This small molecule binds to this protein.
Small molecule (SMILES): CCOC(=O)c1sc(N(CCC(=O)O)c2ccc(S(N)(=O)=O)cc2)nc1C

Binding-site contacts:
Ligand atom O9 contacts residue ZN1 of chain 1.B at 3.0 Å.
Ligand atom O9 contacts residue VAL121 of chain 1.A at 3.8 Å.
Ligand atom N10 contacts residue HIS96 of chain 1.A at 3.3 Å (h-bond).
Ligand atom O24 contacts residue LEU203 of chain 1.A at 3.5 Å.
Ligand atom O9 contacts residue HIS119 of chain 1.A at 3.5 Å (h-bond).
Ligand atom C13 contacts residue ASN67 of chain 1.A at 3.8 Å.
Ligand atom C6 contacts residue THR199 of chain 1.A at 3.3 Å.
Ligand atom S7 contacts residue THR198 of chain 1.A at 3.9 Å.
Ligand atom C23 contacts residue PRO201 of chain 1.A at 3.7 Å (hydrophobic).
Ligand atom N10 contacts residue THR198 of chain 1.A at 2.9 Å (h-bond).
Ligand atom C14 contacts residue ASN67 of chain 1.A at 3.8 Å.
Ligand atom O9 contacts residue HIS94 of chain 1.A at 3.3 Å.
Ligand atom C20 contacts residue PHE130 of chain 1.A at 3.6 Å (hydrophobic).
Ligand atom O24 contacts residue LEU197 of chain 1.A at 3.3 Å.
Ligand atom S18 contacts residue LEU197 of chain 1.A at 3.5 Å.
Ligand atom C21 contacts residue PHE130 of chain 1.A at 3.8 Å (hydrophobic).
Ligand atom N10 contacts residue HIS119 of chain 1.A at 3.5 Å (h-bond).
Ligand atom C5 contacts residue THR199 of chain 1.A at 3.3 Å.
Ligand atom C2 contacts residue VAL121 of chain 1.A at 3.8 Å (hydrophobic).
Ligand atom N10 contacts residue ZN1 of chain 1.B at 1.9 Å.
Ligand atom S7 contacts residue ZN1 of chain 1.B at 3.1 Å.
Ligand atom C1 contacts residue LEU197 of chain 1.A at 3.9 Å (hydrophobic).
Ligand atom O24 contacts residue VAL134 of chain 1.A at 3.9 Å.
Ligand atom O15 contacts residue ASN62 of chain 1.A at 3.0 Å (h-bond).
Ligand atom O8 contacts residue TRP208 of chain 1.A at 3.8 Å.
Ligand atom C3 contacts residue GLN92 of chain 1.A at 3.6 Å.
Ligand atom O24 contacts residue PRO201 of chain 1.A at 3.1 Å.
Ligand atom O16 contacts residue ASN62 of chain 1.A at 2.9 Å (h-bond).
Ligand atom C12 contacts residue GLN92 of chain 1.A at 3.5 Å.
Ligand atom C2 contacts residue LEU197 of chain 1.A at 3.9 Å (hydrophobic).
Ligand atom O9 contacts residue VAL142 of chain 1.A at 3.9 Å.
Ligand atom C17 contacts residue PHE130 of chain 1.A at 3.9 Å (hydrophobic).
Ligand atom O8 contacts residue LEU197 of chain 1.A at 3.2 Å.
Ligand atom S7 contacts residue HIS94 of chain 1.A at 3.9 Å.
Ligand atom N19 contacts residue PHE130 of chain 1.A at 3.7 Å.
Ligand atom O15 contacts residue ASN67 of chain 1.A at 3.7 Å.
Ligand atom C26 contacts residue VAL134 of chain 1.A at 3.8 Å (hydrophobic).
Ligand atom N10 contacts residue HIS94 of chain 1.A at 3.2 Å (h-bond).
Ligand atom C14 contacts residue ASN62 of chain 1.A at 3.1 Å.
Ligand atom O8 contacts residue THR198 of chain 1.A at 2.9 Å (h-bond).

Sequence of chain 1.A:
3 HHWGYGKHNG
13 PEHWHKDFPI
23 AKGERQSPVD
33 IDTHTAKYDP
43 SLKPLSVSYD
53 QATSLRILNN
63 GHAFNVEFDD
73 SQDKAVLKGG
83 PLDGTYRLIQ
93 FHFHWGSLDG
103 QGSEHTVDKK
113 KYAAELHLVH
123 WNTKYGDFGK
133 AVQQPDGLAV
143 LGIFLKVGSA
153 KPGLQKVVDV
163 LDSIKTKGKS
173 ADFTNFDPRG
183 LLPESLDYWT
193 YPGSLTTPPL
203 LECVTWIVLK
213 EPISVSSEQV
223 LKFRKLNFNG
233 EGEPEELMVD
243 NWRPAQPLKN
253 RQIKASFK